A small-molecule ligand and the protein it binds are described below.
Small molecule (SMILES): Nc1ncnc2c1ncn2[C@@H]1O[C@H](CO[P](=O)(O)O[P](=O)(O)CP(=O)(O)O)[C@@H](O)[C@H]1O

Sequence of chain 1.F:
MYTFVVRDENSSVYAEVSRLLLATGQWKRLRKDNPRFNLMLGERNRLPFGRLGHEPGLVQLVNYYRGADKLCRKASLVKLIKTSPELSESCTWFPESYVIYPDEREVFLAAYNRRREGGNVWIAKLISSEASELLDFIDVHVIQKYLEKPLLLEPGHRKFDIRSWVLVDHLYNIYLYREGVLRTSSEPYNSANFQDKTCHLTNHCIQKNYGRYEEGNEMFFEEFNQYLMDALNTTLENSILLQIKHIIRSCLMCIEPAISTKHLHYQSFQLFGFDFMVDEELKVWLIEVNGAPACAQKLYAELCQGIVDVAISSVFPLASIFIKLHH

Binding-site contacts:
Ligand atom O2' contacts residue HIS239 of chain 1.F at 3.4 Å (h-bond).
Ligand atom O2B contacts residue GLU331 of chain 1.F at 2.5 Å (salt-bridge).
Ligand atom N6 contacts residue LYS184 of chain 1.F at 3.0 Å (salt-bridge).
Ligand atom O1G contacts residue ASN333 of chain 1.F at 3.1 Å (h-bond).
Ligand atom O1A contacts residue LYS150 of chain 1.F at 3.1 Å (salt-bridge).
Ligand atom O3' contacts residue ASP200 of chain 1.F at 3.3 Å (salt-bridge).
Ligand atom PB contacts residue GLU331 of chain 1.F at 3.3 Å.
Ligand atom O3A contacts residue GLU331 of chain 1.F at 3.6 Å (salt-bridge).
Ligand atom C3B contacts residue ASN242 of chain 1.F at 3.4 Å.
Ligand atom PB contacts residue MG1 of chain 1.U at 3.6 Å.
Ligand atom C5' contacts residue ASN242 of chain 1.F at 3.3 Å.
Ligand atom O3G contacts residue GLU331 of chain 1.F at 3.4 Å (salt-bridge).
Ligand atom C2' contacts residue THR241 of chain 1.F at 3.4 Å.
Ligand atom C2 contacts residue LEU186 of chain 1.F at 3.5 Å (hydrophobic).
Ligand atom O2G contacts residue ARG222 of chain 1.F at 3.5 Å (salt-bridge).
Ligand atom O1G contacts residue GLU331 of chain 1.F at 3.2 Å (salt-bridge).
Ligand atom O1G contacts residue ARG202 of chain 1.F at 3.6 Å (salt-bridge).
Ligand atom C3B contacts residue GLU331 of chain 1.F at 3.6 Å.
Ligand atom O3' contacts residue THR241 of chain 1.F at 2.6 Å (h-bond).
Ligand atom O2A contacts residue GLU331 of chain 1.F at 2.7 Å (salt-bridge).
Ligand atom N6 contacts residue GLN183 of chain 1.F at 3.4 Å (h-bond).
Ligand atom C2 contacts residue TYR185 of chain 1.F at 3.5 Å (hydrophobic).
Ligand atom O2' contacts residue THR241 of chain 1.F at 2.4 Å (h-bond).
Ligand atom PA contacts residue LYS74 of chain 1.F at 3.6 Å.
Ligand atom O3G contacts residue MG1 of chain 1.U at 2.1 Å.
Ligand atom C3' contacts residue THR241 of chain 1.F at 3.5 Å.
Ligand atom O2B contacts residue MG1 of chain 1.U at 2.2 Å.
Ligand atom O1A contacts residue LYS74 of chain 1.F at 2.5 Å (salt-bridge).
Ligand atom N1 contacts residue LEU186 of chain 1.F at 3.1 Å (h-bond).
Ligand atom C8 contacts residue LYS150 of chain 1.F at 3.5 Å.
Ligand atom N1 contacts residue TYR185 of chain 1.F at 3.7 Å.
Ligand atom PG contacts residue GLU331 of chain 1.F at 3.6 Å.
Ligand atom PG contacts residue MG1 of chain 1.U at 3.4 Å.
Ligand atom PG contacts residue ASN333 of chain 1.F at 3.5 Å.
Ligand atom O3G contacts residue ASN333 of chain 1.F at 2.9 Å (h-bond).
Ligand atom N7 contacts residue LYS150 of chain 1.F at 3.1 Å (salt-bridge).
Ligand atom O1A contacts residue GLU331 of chain 1.F at 3.3 Å (salt-bridge).
Ligand atom N3 contacts residue TYR185 of chain 1.F at 3.5 Å.
Ligand atom O1G contacts residue ASP318 of chain 1.F at 2.5 Å (salt-bridge).
Ligand atom PA contacts residue GLU331 of chain 1.F at 3.3 Å.